Binding-site contacts:
Ligand atom O2 contacts residue LEU92 of chain 1.B at 4.2 Å.
Ligand atom C1 contacts residue LEU93 of chain 1.B at 4.3 Å (hydrophobic).
Ligand atom O4 contacts residue MET167 of chain 1.B at 3.3 Å (h-bond).
Ligand atom C14 contacts residue ASN110 of chain 1.B at 3.7 Å.
Ligand atom C6 contacts residue VAL171 of chain 1.B at 4.3 Å (hydrophobic).
Ligand atom C7 contacts residue LEU92 of chain 1.B at 4.0 Å (hydrophobic).
Ligand atom O3 contacts residue LEU66 of chain 1.B at 3.4 Å.
Ligand atom O4 contacts residue LEU93 of chain 1.B at 4.4 Å.
Ligand atom C14 contacts residue VAL96 of chain 1.B at 3.9 Å (hydrophobic).
Ligand atom C1 contacts residue ILE141 of chain 1.B at 4.4 Å (hydrophobic).
Ligand atom C2 contacts residue LEU93 of chain 1.B at 4.1 Å (hydrophobic).
Ligand atom O5 contacts residue LEU92 of chain 1.B at 4.1 Å.
Ligand atom O4 contacts residue ILE141 of chain 1.B at 3.9 Å.
Ligand atom C10 contacts residue VAL96 of chain 1.B at 3.8 Å (hydrophobic).
Ligand atom C3 contacts residue ILE141 of chain 1.B at 3.6 Å (hydrophobic).
Ligand atom O3 contacts residue ASN110 of chain 1.B at 2.4 Å (h-bond).
Ligand atom O4 contacts residue VAL171 of chain 1.B at 3.3 Å.
Ligand atom C6 contacts residue CYS137 of chain 1.B at 4.3 Å (hydrophobic).
Ligand atom C4 contacts residue ILE141 of chain 1.B at 4.0 Å (hydrophobic).
Ligand atom C2 contacts residue ILE141 of chain 1.B at 3.7 Å (hydrophobic).
Ligand atom C13 contacts residue LEU66 of chain 1.B at 4.2 Å (hydrophobic).
Ligand atom C1 contacts residue VAL171 of chain 1.B at 3.5 Å (hydrophobic).
Ligand atom C4 contacts residue LEU92 of chain 1.B at 4.3 Å (hydrophobic).
Ligand atom C8 contacts residue LEU92 of chain 1.B at 4.0 Å (hydrophobic).
Ligand atom C12 contacts residue LEU66 of chain 1.B at 4.0 Å (hydrophobic).
Ligand atom C11 contacts residue HIS70 of chain 1.B at 4.4 Å.
Ligand atom O4 contacts residue PHE168 of chain 1.B at 3.6 Å (h-bond).
Ligand atom C3 contacts residue LEU93 of chain 1.B at 4.1 Å (hydrophobic).
Ligand atom C15 contacts residue ILE175 of chain 1.B at 3.5 Å (hydrophobic).
Ligand atom C13 contacts residue ASN110 of chain 1.B at 3.5 Å.
Ligand atom C9 contacts residue VAL96 of chain 1.B at 3.5 Å (hydrophobic).
Ligand atom C15 contacts residue VAL96 of chain 1.B at 3.4 Å (hydrophobic).
Ligand atom O5 contacts residue ILE141 of chain 1.B at 4.1 Å.
Ligand atom C8 contacts residue VAL96 of chain 1.B at 3.5 Å (hydrophobic).
Ligand atom C7 contacts residue CYS137 of chain 1.B at 4.4 Å (hydrophobic).
Ligand atom O2 contacts residue CYS137 of chain 1.B at 4.2 Å.
Ligand atom C5 contacts residue CYS137 of chain 1.B at 4.3 Å (hydrophobic).
Ligand atom C14 contacts residue ILE175 of chain 1.B at 3.4 Å (hydrophobic).
Ligand atom C5 contacts residue LEU92 of chain 1.B at 4.3 Å (hydrophobic).
Ligand atom C2 contacts residue VAL171 of chain 1.B at 4.1 Å (hydrophobic).

This small molecule binds to this protein.
Small molecule (SMILES): O=C1C[C@@H](c2ccc(O)cc2)Oc2cc(O)cc(O)c21

Sequence of chain 1.B:
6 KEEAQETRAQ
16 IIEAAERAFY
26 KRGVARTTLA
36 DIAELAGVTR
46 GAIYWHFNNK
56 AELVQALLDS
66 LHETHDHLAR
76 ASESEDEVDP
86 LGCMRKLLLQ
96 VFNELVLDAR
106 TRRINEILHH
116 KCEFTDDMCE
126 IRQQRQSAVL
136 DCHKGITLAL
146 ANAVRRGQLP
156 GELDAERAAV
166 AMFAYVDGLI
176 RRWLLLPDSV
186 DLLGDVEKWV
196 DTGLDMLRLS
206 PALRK